This protein binds this small molecule.
Small molecule (SMILES): CC(=O)N[C@@H]1[C@@H](O)[C@H](O)[C@@H](CO)O[C@H]1O

Sequence of chain 1.A:
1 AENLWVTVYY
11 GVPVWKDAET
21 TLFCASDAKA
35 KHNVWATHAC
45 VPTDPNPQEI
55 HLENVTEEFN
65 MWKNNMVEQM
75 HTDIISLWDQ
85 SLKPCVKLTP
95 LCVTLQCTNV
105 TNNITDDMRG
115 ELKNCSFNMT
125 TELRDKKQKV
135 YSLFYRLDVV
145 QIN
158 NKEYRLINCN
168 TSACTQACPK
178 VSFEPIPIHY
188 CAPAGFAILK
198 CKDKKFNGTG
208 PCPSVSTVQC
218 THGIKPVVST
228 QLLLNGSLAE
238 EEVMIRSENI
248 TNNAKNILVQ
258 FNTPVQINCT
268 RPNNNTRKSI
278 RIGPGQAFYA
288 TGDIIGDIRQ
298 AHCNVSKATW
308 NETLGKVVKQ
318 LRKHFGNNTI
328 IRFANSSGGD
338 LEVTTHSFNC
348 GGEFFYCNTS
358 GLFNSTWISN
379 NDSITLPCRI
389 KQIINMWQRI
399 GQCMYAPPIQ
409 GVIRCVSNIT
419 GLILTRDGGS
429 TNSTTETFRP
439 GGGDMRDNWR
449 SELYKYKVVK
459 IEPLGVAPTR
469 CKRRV

Binding-site contacts:
Ligand atom C6 contacts residue THR206 of chain 1.A at 4.4 Å.
Ligand atom O5 contacts residue THR206 of chain 1.A at 3.9 Å.
Ligand atom O7 contacts residue ASN204 of chain 1.A at 4.2 Å.
Ligand atom C7 contacts residue ASN204 of chain 1.A at 3.3 Å.
Ligand atom O5 contacts residue ASN204 of chain 1.A at 2.4 Å (h-bond).
Ligand atom O7 contacts residue ILE247 of chain 1.A at 3.8 Å.
Ligand atom C1 contacts residue THR206 of chain 1.A at 4.1 Å.
Ligand atom C5 contacts residue ASN204 of chain 1.A at 3.7 Å.
Ligand atom N2 contacts residue ASN204 of chain 1.A at 2.9 Å (h-bond).
Ligand atom C1 contacts residue ASN204 of chain 1.A at 1.4 Å.
Ligand atom C8 contacts residue HIS321 of chain 1.A at 3.6 Å.
Ligand atom C8 contacts residue ASN204 of chain 1.A at 3.4 Å.
Ligand atom O7 contacts residue SER244 of chain 1.A at 3.6 Å.
Ligand atom C5 contacts residue THR206 of chain 1.A at 4.0 Å.
Ligand atom C3 contacts residue ASN204 of chain 1.A at 3.8 Å.
Ligand atom C2 contacts residue ASN204 of chain 1.A at 2.5 Å.
Ligand atom C4 contacts residue ASN204 of chain 1.A at 4.2 Å.